Sequence of chain 1.A:
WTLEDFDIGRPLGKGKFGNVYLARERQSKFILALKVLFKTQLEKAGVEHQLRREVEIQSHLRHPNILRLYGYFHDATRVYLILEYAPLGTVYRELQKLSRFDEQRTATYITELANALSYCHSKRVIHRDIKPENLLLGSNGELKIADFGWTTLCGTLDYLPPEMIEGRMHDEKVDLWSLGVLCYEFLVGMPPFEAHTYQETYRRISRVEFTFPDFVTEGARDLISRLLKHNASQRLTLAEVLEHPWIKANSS

The protein below binds the small molecule below.
Small molecule (SMILES): COc1ccc(C(=O)Nc2ccccc2)cc1NC(=O)CCSc1ncnc(N)c1Br

Binding-site contacts:
Ligand atom N10 contacts residue LEU144 of chain 1.A at 3.8 Å.
Ligand atom N22 contacts residue PHE156 of chain 1.A at 3.6 Å.
Ligand atom N11 contacts residue LEU91 of chain 1.A at 3.7 Å.
Ligand atom C15 contacts residue PHE156 of chain 1.A at 3.8 Å (hydrophobic).
Ligand atom O19 contacts residue LEU91 of chain 1.A at 3.6 Å.
Ligand atom C5 contacts residue LEU144 of chain 1.A at 3.8 Å (hydrophobic).
Ligand atom C6 contacts residue LEU144 of chain 1.A at 3.8 Å (hydrophobic).
Ligand atom N10 contacts residue LEU75 of chain 1.A at 3.8 Å.
Ligand atom C16 contacts residue LEU89 of chain 1.A at 3.8 Å (hydrophobic).
Ligand atom C2 contacts residue PHE25 of chain 1.A at 3.8 Å (hydrophobic).
Ligand atom C9 contacts residue GLU92 of chain 1.A at 3.1 Å.
Ligand atom C17 contacts residue PHE156 of chain 1.A at 3.6 Å (hydrophobic).
Ligand atom N31 contacts residue TYR93 of chain 1.A at 3.8 Å.
Ligand atom O19 contacts residue LEU75 of chain 1.A at 3.8 Å.
Ligand atom N8 contacts residue TYR93 of chain 1.A at 3.8 Å.
Ligand atom C29 contacts residue LEU75 of chain 1.A at 3.3 Å (hydrophobic).
Ligand atom C29 contacts residue GLN66 of chain 1.A at 3.3 Å.
Ligand atom O12 contacts residue LYS43 of chain 1.A at 3.2 Å (salt-bridge).
Ligand atom O19 contacts residue PHE156 of chain 1.A at 3.6 Å.
Ligand atom C1 contacts residue PHE25 of chain 1.A at 3.6 Å (hydrophobic).
Ligand atom C28 contacts residue LEU59 of chain 1.A at 3.6 Å (hydrophobic).
Ligand atom C9 contacts residue ALA94 of chain 1.A at 3.7 Å (hydrophobic).
Ligand atom C18 contacts residue LEU91 of chain 1.A at 3.8 Å (hydrophobic).
Ligand atom O21 contacts residue GLY157 of chain 1.A at 3.5 Å.
Ligand atom S4 contacts residue PHE25 of chain 1.A at 3.4 Å.
Ligand atom C29 contacts residue PHE156 of chain 1.A at 3.8 Å (hydrophobic).
Ligand atom C17 contacts residue GLN66 of chain 1.A at 3.3 Å.
Ligand atom C15 contacts residue LEU89 of chain 1.A at 3.8 Å (hydrophobic).
Ligand atom C14 contacts residue LYS43 of chain 1.A at 3.7 Å.
Ligand atom C20 contacts residue LYS43 of chain 1.A at 3.8 Å.
Ligand atom C24 contacts residue PHE156 of chain 1.A at 3.6 Å (hydrophobic).
Ligand atom C3 contacts residue LEU91 of chain 1.A at 3.7 Å (hydrophobic).
Ligand atom C23 contacts residue LEU59 of chain 1.A at 3.6 Å (hydrophobic).
Ligand atom O21 contacts residue LYS43 of chain 1.A at 2.8 Å (salt-bridge).
Ligand atom C18 contacts residue PHE156 of chain 1.A at 3.7 Å (hydrophobic).
Ligand atom C16 contacts residue PHE156 of chain 1.A at 3.6 Å (hydrophobic).
Ligand atom N8 contacts residue ALA94 of chain 1.A at 3.0 Å (h-bond).
Ligand atom N31 contacts residue ALA94 of chain 1.A at 3.0 Å (h-bond).
Ligand atom C20 contacts residue LEU89 of chain 1.A at 3.8 Å (hydrophobic).
Ligand atom C20 contacts residue GLY157 of chain 1.A at 3.6 Å.